A protein and the small-molecule ligand that binds it are described below.
Small molecule (SMILES): CC(=O)N[C@@H]1[C@@H](O)[C@H](O)[C@@H](CO)O[C@H]1O

Binding-site contacts:
Ligand atom C7 contacts residue ASN106 of chain 1.F at 3.2 Å.
Ligand atom N2 contacts residue ASN106 of chain 1.F at 2.9 Å (h-bond).
Ligand atom C5 contacts residue ASN106 of chain 1.F at 3.7 Å.
Ligand atom O7 contacts residue ASN106 of chain 1.F at 3.3 Å (h-bond).
Ligand atom C3 contacts residue ASN106 of chain 1.F at 3.8 Å.
Ligand atom C2 contacts residue ASN106 of chain 1.F at 2.5 Å.
Ligand atom O5 contacts residue ASN106 of chain 1.F at 2.4 Å (h-bond).
Ligand atom C1 contacts residue ASN106 of chain 1.F at 1.5 Å.
Ligand atom C8 contacts residue ASN106 of chain 1.F at 3.7 Å.
Ligand atom O7 contacts residue ASN105 of chain 1.F at 3.9 Å.
Ligand atom C4 contacts residue ASN106 of chain 1.F at 4.3 Å.

Sequence of chain 1.F:
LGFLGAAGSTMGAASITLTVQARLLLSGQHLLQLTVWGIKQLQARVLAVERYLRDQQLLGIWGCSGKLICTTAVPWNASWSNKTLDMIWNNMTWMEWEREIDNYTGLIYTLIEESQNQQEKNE